Sequence of chain 3.B:
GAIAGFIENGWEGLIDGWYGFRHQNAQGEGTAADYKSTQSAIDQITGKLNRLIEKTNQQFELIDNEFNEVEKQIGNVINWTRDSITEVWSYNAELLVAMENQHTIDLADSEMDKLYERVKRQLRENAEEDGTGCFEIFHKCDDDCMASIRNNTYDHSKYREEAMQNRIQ

This protein binds this small molecule.
Small molecule (SMILES): CC(=O)N[C@@H]1[C@@H](O)[C@H](O)[C@@H](CO)O[C@H]1O

Binding-site contacts:
Ligand atom C7 contacts residue GLY75 of chain 3.B at 4.4 Å.
Ligand atom N2 contacts residue ASN79 of chain 3.B at 2.6 Å (h-bond).
Ligand atom C8 contacts residue ASN76 of chain 3.B at 3.8 Å.
Ligand atom C8 contacts residue GLU71 of chain 3.B at 4.5 Å.
Ligand atom C7 contacts residue ASN79 of chain 3.B at 3.5 Å.
Ligand atom C4 contacts residue ASN79 of chain 3.B at 4.0 Å.
Ligand atom O7 contacts residue ASN76 of chain 3.B at 3.4 Å (h-bond).
Ligand atom N2 contacts residue ASN76 of chain 3.B at 4.4 Å.
Ligand atom C7 contacts residue LYS72 of chain 3.B at 3.6 Å.
Ligand atom C2 contacts residue ASN79 of chain 3.B at 2.1 Å.
Ligand atom C7 contacts residue ASN76 of chain 3.B at 3.6 Å.
Ligand atom C5 contacts residue ASN79 of chain 3.B at 3.6 Å.
Ligand atom N2 contacts residue GLY75 of chain 3.B at 4.2 Å.
Ligand atom O3 contacts residue GLU69 of chain 3.B at 3.3 Å (salt-bridge).
Ligand atom C1 contacts residue ASN79 of chain 3.B at 1.4 Å.
Ligand atom C8 contacts residue GLU69 of chain 3.B at 3.8 Å.
Ligand atom O5 contacts residue ASN79 of chain 3.B at 2.4 Å (h-bond).
Ligand atom O7 contacts residue ASN79 of chain 3.B at 4.0 Å.
Ligand atom O3 contacts residue ASN79 of chain 3.B at 4.5 Å.
Ligand atom C8 contacts residue LYS72 of chain 3.B at 3.8 Å.
Ligand atom N2 contacts residue GLU69 of chain 3.B at 4.5 Å.
Ligand atom C3 contacts residue GLU69 of chain 3.B at 4.0 Å.
Ligand atom O7 contacts residue LYS72 of chain 3.B at 2.7 Å (salt-bridge).
Ligand atom C3 contacts residue ASN79 of chain 3.B at 3.5 Å.
Ligand atom O7 contacts residue GLU69 of chain 3.B at 4.2 Å.
Ligand atom C7 contacts residue GLU69 of chain 3.B at 4.0 Å.
Ligand atom C8 contacts residue GLY75 of chain 3.B at 3.8 Å.